A protein and the small-molecule ligand that binds it are described below.
Small molecule (SMILES): CC(=O)N[C@H]1[C@H](O[C@H]2[C@H](O)[C@@H](NC(C)=O)CO[C@@H]2CO)O[C@H](CO)[C@@H](O)[C@@H]1O

Sequence of chain 1.B:
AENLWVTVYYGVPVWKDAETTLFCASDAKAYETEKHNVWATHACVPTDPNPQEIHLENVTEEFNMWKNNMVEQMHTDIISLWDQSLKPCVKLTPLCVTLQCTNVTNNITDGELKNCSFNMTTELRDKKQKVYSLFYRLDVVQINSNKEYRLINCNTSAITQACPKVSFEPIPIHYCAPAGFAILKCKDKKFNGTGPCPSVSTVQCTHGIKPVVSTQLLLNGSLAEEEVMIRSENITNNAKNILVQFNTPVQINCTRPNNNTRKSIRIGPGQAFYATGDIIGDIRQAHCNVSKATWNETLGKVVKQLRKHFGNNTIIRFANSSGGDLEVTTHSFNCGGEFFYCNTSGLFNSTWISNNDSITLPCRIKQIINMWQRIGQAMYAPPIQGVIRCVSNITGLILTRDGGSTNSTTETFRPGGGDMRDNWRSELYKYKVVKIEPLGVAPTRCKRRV

Binding-site contacts:
Ligand atom C7 contacts residue ASN204 of chain 1.B at 3.0 Å.
Ligand atom O6 contacts residue THR206 of chain 1.B at 3.9 Å.
Ligand atom O5 contacts residue THR206 of chain 1.B at 3.6 Å (h-bond).
Ligand atom O6 contacts residue PRO208 of chain 1.B at 4.1 Å.
Ligand atom O5 contacts residue ASN204 of chain 1.B at 2.4 Å (h-bond).
Ligand atom C5 contacts residue THR206 of chain 1.B at 3.5 Å.
Ligand atom C3 contacts residue THR206 of chain 1.B at 4.2 Å.
Ligand atom O7 contacts residue ASN204 of chain 1.B at 2.7 Å (h-bond).
Ligand atom O7 contacts residue NAG1 of chain 1.P at 4.5 Å.
Ligand atom O4 contacts residue GLY207 of chain 1.B at 4.4 Å.
Ligand atom O7 contacts residue THR206 of chain 1.B at 4.4 Å.
Ligand atom C8 contacts residue GLU245 of chain 1.B at 4.0 Å.
Ligand atom C7 contacts residue NAG1 of chain 1.P at 3.9 Å.
Ligand atom C1 contacts residue ASN204 of chain 1.B at 1.4 Å.
Ligand atom N2 contacts residue THR206 of chain 1.B at 3.1 Å (h-bond).
Ligand atom C5 contacts residue ASN204 of chain 1.B at 3.6 Å.
Ligand atom O7 contacts residue PRO208 of chain 1.B at 3.3 Å.
Ligand atom C7 contacts residue PRO208 of chain 1.B at 4.5 Å (hydrophobic).
Ligand atom C5 contacts residue GLY207 of chain 1.B at 4.4 Å.
Ligand atom O6 contacts residue NAG1 of chain 1.P at 4.3 Å.
Ligand atom C8 contacts residue NAG1 of chain 1.P at 3.8 Å.
Ligand atom O3 contacts residue NAG1 of chain 1.P at 4.1 Å.
Ligand atom C4 contacts residue ASN204 of chain 1.B at 4.3 Å.
Ligand atom C8 contacts residue THR206 of chain 1.B at 3.9 Å.
Ligand atom C7 contacts residue THR206 of chain 1.B at 3.6 Å.
Ligand atom C8 contacts residue ASN204 of chain 1.B at 4.2 Å.
Ligand atom C2 contacts residue THR206 of chain 1.B at 3.6 Å.
Ligand atom N2 contacts residue NAG1 of chain 1.P at 4.0 Å.
Ligand atom C1 contacts residue THR206 of chain 1.B at 3.2 Å.
Ligand atom C8 contacts residue SER244 of chain 1.B at 3.6 Å.
Ligand atom N2 contacts residue ASN204 of chain 1.B at 2.9 Å (h-bond).
Ligand atom C3 contacts residue ASN204 of chain 1.B at 3.8 Å.
Ligand atom C2 contacts residue ASN204 of chain 1.B at 2.5 Å.
Ligand atom C6 contacts residue THR206 of chain 1.B at 4.3 Å.
Ligand atom C6 contacts residue ASN204 of chain 1.B at 4.5 Å.
Ligand atom O6 contacts residue ASN204 of chain 1.B at 3.9 Å.